Sequence of chain 58.G:
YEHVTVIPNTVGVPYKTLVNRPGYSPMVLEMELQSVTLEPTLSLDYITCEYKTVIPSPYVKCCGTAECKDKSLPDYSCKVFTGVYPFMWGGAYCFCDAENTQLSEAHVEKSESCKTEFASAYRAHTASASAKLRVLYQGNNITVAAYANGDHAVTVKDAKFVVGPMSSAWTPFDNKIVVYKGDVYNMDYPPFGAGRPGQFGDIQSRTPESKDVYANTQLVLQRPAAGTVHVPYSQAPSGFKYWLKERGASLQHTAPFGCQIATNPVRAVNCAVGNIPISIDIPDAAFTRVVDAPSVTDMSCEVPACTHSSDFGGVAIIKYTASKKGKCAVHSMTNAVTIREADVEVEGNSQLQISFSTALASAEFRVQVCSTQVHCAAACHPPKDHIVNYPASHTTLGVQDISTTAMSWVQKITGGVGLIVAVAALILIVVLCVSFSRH

Binding-site contacts:
Ligand atom C4 contacts residue ASN259 of chain 58.H at 4.2 Å.
Ligand atom N2 contacts residue ASN259 of chain 58.H at 2.9 Å (h-bond).
Ligand atom O7 contacts residue LYS181 of chain 58.G at 4.2 Å.
Ligand atom O6 contacts residue THR116 of chain 58.G at 3.3 Å.
Ligand atom C1 contacts residue ASN259 of chain 58.H at 1.4 Å.
Ligand atom C6 contacts residue THR116 of chain 58.G at 3.8 Å.
Ligand atom O7 contacts residue ASN259 of chain 58.H at 2.9 Å (h-bond).
Ligand atom O5 contacts residue THR116 of chain 58.G at 3.9 Å.
Ligand atom C6 contacts residue LYS115 of chain 58.G at 4.1 Å.
Ligand atom O6 contacts residue LYS115 of chain 58.G at 4.2 Å.
Ligand atom C5 contacts residue ASN259 of chain 58.H at 3.6 Å.
Ligand atom C5 contacts residue THR116 of chain 58.G at 4.5 Å.
Ligand atom C2 contacts residue ASN259 of chain 58.H at 2.4 Å.
Ligand atom C3 contacts residue ASN259 of chain 58.H at 3.8 Å.
Ligand atom O5 contacts residue ASN259 of chain 58.H at 2.3 Å (h-bond).
Ligand atom C7 contacts residue ASN259 of chain 58.H at 3.1 Å.
Ligand atom C8 contacts residue ASN259 of chain 58.H at 4.4 Å.

A small-molecule ligand and the protein it binds are described below.
Small molecule (SMILES): CC(=O)N[C@@H]1[C@@H](O)[C@H](O)[C@@H](CO)O[C@H]1O

Sequence of chain 58.H:
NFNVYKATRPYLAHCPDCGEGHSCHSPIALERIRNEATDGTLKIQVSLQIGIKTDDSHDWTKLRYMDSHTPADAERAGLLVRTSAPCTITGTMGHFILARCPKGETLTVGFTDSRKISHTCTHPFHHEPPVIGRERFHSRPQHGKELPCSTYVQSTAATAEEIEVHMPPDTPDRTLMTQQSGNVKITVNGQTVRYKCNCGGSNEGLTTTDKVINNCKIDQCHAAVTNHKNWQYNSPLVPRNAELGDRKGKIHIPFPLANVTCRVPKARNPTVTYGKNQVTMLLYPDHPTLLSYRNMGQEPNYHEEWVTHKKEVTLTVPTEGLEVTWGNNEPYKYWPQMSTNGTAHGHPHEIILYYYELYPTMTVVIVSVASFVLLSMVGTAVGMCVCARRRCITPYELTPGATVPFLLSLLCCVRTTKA